Sequence of chain 1.C:
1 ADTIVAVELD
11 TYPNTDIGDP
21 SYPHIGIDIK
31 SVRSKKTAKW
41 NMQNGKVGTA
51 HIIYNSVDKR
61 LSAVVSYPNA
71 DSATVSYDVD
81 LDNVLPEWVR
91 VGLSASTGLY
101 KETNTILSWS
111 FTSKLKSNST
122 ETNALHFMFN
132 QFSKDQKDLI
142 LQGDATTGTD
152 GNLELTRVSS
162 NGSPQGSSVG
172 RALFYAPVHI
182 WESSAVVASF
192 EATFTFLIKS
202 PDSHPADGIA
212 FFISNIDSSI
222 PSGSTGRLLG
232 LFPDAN

Binding-site contacts:
Ligand atom O6 contacts residue ALA207 of chain 1.C at 3.2 Å.
Ligand atom O1 contacts residue LEU99 of chain 1.C at 4.0 Å.
Ligand atom O3 contacts residue GLY227 of chain 1.C at 3.5 Å.
Ligand atom O5 contacts residue TYR100 of chain 1.C at 4.2 Å.
Ligand atom C6 contacts residue TYR12 of chain 1.C at 4.0 Å (hydrophobic).
Ligand atom O3 contacts residue ASN14 of chain 1.C at 4.3 Å.
Ligand atom O4 contacts residue TYR12 of chain 1.C at 3.7 Å.
Ligand atom O4 contacts residue ASN14 of chain 1.C at 2.9 Å (h-bond).
Ligand atom C3 contacts residue ASP208 of chain 1.C at 4.5 Å.
Ligand atom C5 contacts residue LEU99 of chain 1.C at 4.1 Å (hydrophobic).
Ligand atom O3 contacts residue ARG228 of chain 1.C at 2.9 Å (salt-bridge).
Ligand atom C4 contacts residue ARG228 of chain 1.C at 3.7 Å.
Ligand atom C5 contacts residue TYR12 of chain 1.C at 4.3 Å (hydrophobic).
Ligand atom C5 contacts residue ASN14 of chain 1.C at 4.4 Å.
Ligand atom C3 contacts residue GLY227 of chain 1.C at 4.1 Å.
Ligand atom O4 contacts residue ASP208 of chain 1.C at 2.3 Å (salt-bridge).
Ligand atom C3 contacts residue ASN14 of chain 1.C at 4.0 Å.
Ligand atom O2 contacts residue GLY98 of chain 1.C at 3.6 Å.
Ligand atom O6 contacts residue GLY98 of chain 1.C at 3.2 Å.
Ligand atom C6 contacts residue ASP208 of chain 1.C at 3.5 Å.
Ligand atom C6 contacts residue ALA207 of chain 1.C at 3.7 Å (hydrophobic).
Ligand atom O5 contacts residue GLY98 of chain 1.C at 4.0 Å.
Ligand atom C4 contacts residue GLY227 of chain 1.C at 3.8 Å.
Ligand atom C6 contacts residue LEU99 of chain 1.C at 4.0 Å (hydrophobic).
Ligand atom C4 contacts residue GLY98 of chain 1.C at 4.4 Å.
Ligand atom C5 contacts residue ASP208 of chain 1.C at 4.0 Å.
Ligand atom O6 contacts residue ASP208 of chain 1.C at 2.6 Å (salt-bridge).
Ligand atom C6 contacts residue GLY98 of chain 1.C at 4.4 Å.
Ligand atom C1 contacts residue LEU99 of chain 1.C at 3.5 Å (hydrophobic).
Ligand atom O6 contacts residue LEU99 of chain 1.C at 3.3 Å (h-bond).
Ligand atom C4 contacts residue ASN14 of chain 1.C at 3.9 Å.
Ligand atom C6 contacts residue TYR100 of chain 1.C at 3.7 Å (hydrophobic).
Ligand atom O4 contacts residue GLY227 of chain 1.C at 4.1 Å.
Ligand atom O2 contacts residue LEU99 of chain 1.C at 3.9 Å.
Ligand atom O2 contacts residue GLY227 of chain 1.C at 3.8 Å.
Ligand atom C4 contacts residue ASP208 of chain 1.C at 3.2 Å.
Ligand atom O4 contacts residue ARG228 of chain 1.C at 3.5 Å (salt-bridge).
Ligand atom O5 contacts residue LEU99 of chain 1.C at 3.1 Å (h-bond).
Ligand atom O6 contacts residue TYR100 of chain 1.C at 3.2 Å (h-bond).
Ligand atom C3 contacts residue ARG228 of chain 1.C at 3.8 Å.

This small molecule binds to this protein.
Small molecule (SMILES): OC[C@H]1O[C@H](O)[C@@H](O)[C@@H](O)[C@@H]1O